Sequence of chain 1.E:
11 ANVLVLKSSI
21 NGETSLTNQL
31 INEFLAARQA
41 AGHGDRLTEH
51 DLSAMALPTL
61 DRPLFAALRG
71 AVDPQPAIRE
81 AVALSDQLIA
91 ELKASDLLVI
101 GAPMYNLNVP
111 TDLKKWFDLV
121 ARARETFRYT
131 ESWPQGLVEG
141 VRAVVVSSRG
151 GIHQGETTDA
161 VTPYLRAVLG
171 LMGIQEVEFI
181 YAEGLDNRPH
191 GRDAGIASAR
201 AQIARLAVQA

The protein below binds the small molecule below.
Small molecule (SMILES): CSc1cccc(Nc2c3cccc-3[nH]c3ccccc23)c1

Binding-site contacts:
Ligand atom C17 contacts residue FMN1 of chain 1.K at 3.4 Å.
Ligand atom C5 contacts residue TYR129 of chain 1.E at 3.3 Å (hydrophobic).
Ligand atom N1 contacts residue PHE127 of chain 1.E at 3.6 Å.
Ligand atom C7 contacts residue FMN1 of chain 1.K at 3.5 Å.
Ligand atom N2 contacts residue ASP186 of chain 1.B at 2.8 Å (salt-bridge).
Ligand atom C16 contacts residue FMN1 of chain 1.K at 3.7 Å.
Ligand atom C9 contacts residue FMN1 of chain 1.K at 3.5 Å.
Ligand atom C14 contacts residue PHE65 of chain 1.E at 3.6 Å (hydrophobic).
Ligand atom C10 contacts residue TYR129 of chain 1.E at 3.1 Å (hydrophobic).
Ligand atom C3 contacts residue ALA123 of chain 1.E at 3.7 Å (hydrophobic).
Ligand atom C6 contacts residue PHE127 of chain 1.E at 3.7 Å (hydrophobic).
Ligand atom C8 contacts residue TYR129 of chain 1.E at 3.8 Å (hydrophobic).
Ligand atom C11 contacts residue FMN1 of chain 1.K at 3.7 Å.
Ligand atom C15 contacts residue TYR129 of chain 1.E at 3.0 Å (hydrophobic).
Ligand atom C18 contacts residue PHE127 of chain 1.E at 3.6 Å (hydrophobic).
Ligand atom N1 contacts residue FMN1 of chain 1.K at 3.6 Å.
Ligand atom C10 contacts residue FMN1 of chain 1.K at 3.5 Å.
Ligand atom C13 contacts residue PHE65 of chain 1.E at 3.4 Å (hydrophobic).
Ligand atom C14 contacts residue TYR129 of chain 1.E at 3.5 Å (hydrophobic).
Ligand atom C7 contacts residue TYR129 of chain 1.E at 3.3 Å (hydrophobic).
Ligand atom C11 contacts residue TYR129 of chain 1.E at 3.6 Å (hydrophobic).
Ligand atom C2 contacts residue PHE65 of chain 1.E at 3.5 Å (hydrophobic).
Ligand atom C14 contacts residue FMN1 of chain 1.K at 3.6 Å.
Ligand atom C8 contacts residue FMN1 of chain 1.K at 3.5 Å.
Ligand atom N2 contacts residue FMN1 of chain 1.K at 3.5 Å (h-bond).
Ligand atom C15 contacts residue FMN1 of chain 1.K at 3.5 Å.
Ligand atom S1 contacts residue PHE65 of chain 1.E at 3.8 Å.
Ligand atom C19 contacts residue PHE65 of chain 1.E at 3.7 Å (hydrophobic).
Ligand atom C11 contacts residue ASP186 of chain 1.B at 3.1 Å.
Ligand atom C5 contacts residue PHE127 of chain 1.E at 3.6 Å (hydrophobic).
Ligand atom N2 contacts residue TYR129 of chain 1.E at 3.5 Å (h-bond).
Ligand atom C5 contacts residue ALA123 of chain 1.E at 3.7 Å (hydrophobic).
Ligand atom C1 contacts residue ALA121 of chain 1.E at 3.1 Å (hydrophobic).
Ligand atom C3 contacts residue PHE65 of chain 1.E at 3.7 Å (hydrophobic).
Ligand atom C1 contacts residue ASP118 of chain 1.E at 3.2 Å.
Ligand atom C9 contacts residue ASP186 of chain 1.B at 3.7 Å.
Ligand atom C4 contacts residue ALA123 of chain 1.E at 3.3 Å (hydrophobic).
Ligand atom C1 contacts residue ASN106 of chain 1.B at 3.6 Å.
Ligand atom C10 contacts residue ASP186 of chain 1.B at 3.6 Å.
Ligand atom C18 contacts residue FMN1 of chain 1.K at 3.6 Å.

Sequence of chain 1.B:
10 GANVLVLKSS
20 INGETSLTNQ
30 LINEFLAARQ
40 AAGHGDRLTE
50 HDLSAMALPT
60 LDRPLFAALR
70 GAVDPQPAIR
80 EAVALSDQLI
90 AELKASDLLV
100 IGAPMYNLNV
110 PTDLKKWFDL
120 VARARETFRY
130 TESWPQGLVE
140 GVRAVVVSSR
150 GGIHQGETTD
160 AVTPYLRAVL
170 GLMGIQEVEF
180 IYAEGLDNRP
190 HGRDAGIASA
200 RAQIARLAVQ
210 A